Sequence of chain 1.A:
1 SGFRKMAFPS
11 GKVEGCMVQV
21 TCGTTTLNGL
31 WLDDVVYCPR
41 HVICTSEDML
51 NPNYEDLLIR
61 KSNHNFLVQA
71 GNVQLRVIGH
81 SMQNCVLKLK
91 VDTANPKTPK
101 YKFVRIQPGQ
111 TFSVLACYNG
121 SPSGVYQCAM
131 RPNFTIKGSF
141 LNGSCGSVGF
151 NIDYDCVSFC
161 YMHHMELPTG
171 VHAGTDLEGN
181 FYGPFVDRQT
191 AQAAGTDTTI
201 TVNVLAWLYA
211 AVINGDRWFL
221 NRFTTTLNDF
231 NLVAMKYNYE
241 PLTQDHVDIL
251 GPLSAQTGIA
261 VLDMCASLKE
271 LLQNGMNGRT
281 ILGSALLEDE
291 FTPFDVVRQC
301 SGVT

Sequence of chain 2.A:
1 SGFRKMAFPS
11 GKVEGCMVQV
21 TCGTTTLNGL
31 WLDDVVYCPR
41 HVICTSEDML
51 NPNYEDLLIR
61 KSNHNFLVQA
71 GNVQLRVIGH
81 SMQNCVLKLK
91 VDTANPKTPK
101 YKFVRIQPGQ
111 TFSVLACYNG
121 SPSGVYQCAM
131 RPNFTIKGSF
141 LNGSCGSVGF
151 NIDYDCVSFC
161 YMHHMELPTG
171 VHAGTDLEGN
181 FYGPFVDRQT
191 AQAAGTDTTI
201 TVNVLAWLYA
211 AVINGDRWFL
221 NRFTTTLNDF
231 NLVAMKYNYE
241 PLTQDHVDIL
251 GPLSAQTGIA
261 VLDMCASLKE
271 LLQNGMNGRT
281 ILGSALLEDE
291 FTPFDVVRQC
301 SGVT

Binding-site contacts:
Ligand atom N contacts residue GLU166 of chain 1.A at 3.7 Å.
Ligand atom CL contacts residue HIS41 of chain 1.A at 3.4 Å.
Ligand atom N contacts residue HIS163 of chain 1.A at 2.7 Å (h-bond).
Ligand atom C13 contacts residue MET49 of chain 1.A at 3.5 Å (hydrophobic).
Ligand atom C1 contacts residue GLU166 of chain 1.A at 3.6 Å.
Ligand atom CL contacts residue HIS164 of chain 1.A at 3.7 Å.
Ligand atom C4 contacts residue MET165 of chain 1.A at 4.0 Å (hydrophobic).
Ligand atom C14 contacts residue MET165 of chain 1.A at 3.6 Å (hydrophobic).
Ligand atom O contacts residue GLU166 of chain 1.A at 3.0 Å (salt-bridge).
Ligand atom C14 contacts residue HIS164 of chain 1.A at 3.9 Å.
Ligand atom C4 contacts residue HIS163 of chain 1.A at 3.3 Å.
Ligand atom C2 contacts residue ASN142 of chain 1.A at 3.6 Å.
Ligand atom CL contacts residue MET165 of chain 1.A at 3.7 Å.
Ligand atom C12 contacts residue MET49 of chain 1.A at 3.7 Å (hydrophobic).
Ligand atom C2 contacts residue PHE140 of chain 1.A at 3.7 Å (hydrophobic).
Ligand atom C1 contacts residue ASN142 of chain 1.A at 3.9 Å.
Ligand atom C12 contacts residue GLN189 of chain 1.A at 3.7 Å.
Ligand atom C3 contacts residue GLU166 of chain 1.A at 3.5 Å.
Ligand atom C12 contacts residue ARG188 of chain 1.A at 3.5 Å.
Ligand atom N contacts residue PHE140 of chain 1.A at 3.9 Å.
Ligand atom C14 contacts residue MET49 of chain 1.A at 3.6 Å (hydrophobic).
Ligand atom C13 contacts residue ASP187 of chain 1.A at 3.9 Å.
Ligand atom CL contacts residue ASP187 of chain 1.A at 3.2 Å.
Ligand atom C13 contacts residue ARG188 of chain 1.A at 3.5 Å.
Ligand atom O contacts residue MET165 of chain 1.A at 3.6 Å.
Ligand atom C4 contacts residue CYS145 of chain 1.A at 3.7 Å (hydrophobic).
Ligand atom C3 contacts residue HIS163 of chain 1.A at 3.8 Å.
Ligand atom C9 contacts residue HIS41 of chain 1.A at 3.8 Å.
Ligand atom C4 contacts residue GLU166 of chain 1.A at 3.6 Å.
Ligand atom C15 contacts residue HIS164 of chain 1.A at 3.4 Å.
Ligand atom C2 contacts residue GLU166 of chain 1.A at 3.4 Å.
Ligand atom C contacts residue ASN142 of chain 1.A at 3.8 Å.
Ligand atom N1 contacts residue CYS145 of chain 1.A at 3.8 Å.
Ligand atom C2 contacts residue LEU141 of chain 1.A at 3.5 Å (hydrophobic).
Ligand atom C3 contacts residue LEU141 of chain 1.A at 3.9 Å (hydrophobic).
Ligand atom C contacts residue GLU166 of chain 1.A at 3.5 Å.
Ligand atom C15 contacts residue HIS41 of chain 1.A at 3.9 Å.
Ligand atom C13 contacts residue MET165 of chain 1.A at 3.4 Å (hydrophobic).
Ligand atom C11 contacts residue GLN189 of chain 1.A at 3.5 Å.
Ligand atom C3 contacts residue PHE140 of chain 1.A at 3.3 Å (hydrophobic).

A small-molecule ligand and the protein it binds are described below.
Small molecule (SMILES): Cc1ccncc1NC(=O)C(C)(C)c1cccc(Cl)c1